Binding-site contacts:
Ligand atom C1 contacts residue MET151 of chain 57.B at 4.2 Å (hydrophobic).
Ligand atom C5 contacts residue MET151 of chain 57.B at 4.1 Å (hydrophobic).
Ligand atom C4 contacts residue MET151 of chain 57.B at 3.5 Å (hydrophobic).
Ligand atom C5 contacts residue ASN154 of chain 57.B at 3.7 Å.
Ligand atom C7 contacts residue ASN154 of chain 57.B at 3.4 Å.
Ligand atom O7 contacts residue ASN154 of chain 57.B at 4.3 Å.
Ligand atom C3 contacts residue MET151 of chain 57.B at 4.1 Å (hydrophobic).
Ligand atom C2 contacts residue ASN154 of chain 57.B at 2.5 Å.
Ligand atom O5 contacts residue MET151 of chain 57.B at 3.7 Å.
Ligand atom C4 contacts residue ASN154 of chain 57.B at 4.2 Å.
Ligand atom O5 contacts residue ASN154 of chain 57.B at 2.4 Å (h-bond).
Ligand atom O4 contacts residue MET151 of chain 57.B at 4.4 Å.
Ligand atom N2 contacts residue ASN154 of chain 57.B at 2.9 Å.
Ligand atom C1 contacts residue ASN154 of chain 57.B at 1.4 Å.
Ligand atom C8 contacts residue ASN154 of chain 57.B at 3.0 Å.
Ligand atom C3 contacts residue ASN154 of chain 57.B at 3.9 Å.
Ligand atom O3 contacts residue MET151 of chain 57.B at 4.2 Å.
Ligand atom C2 contacts residue MET151 of chain 57.B at 4.0 Å (hydrophobic).

Sequence of chain 57.B:
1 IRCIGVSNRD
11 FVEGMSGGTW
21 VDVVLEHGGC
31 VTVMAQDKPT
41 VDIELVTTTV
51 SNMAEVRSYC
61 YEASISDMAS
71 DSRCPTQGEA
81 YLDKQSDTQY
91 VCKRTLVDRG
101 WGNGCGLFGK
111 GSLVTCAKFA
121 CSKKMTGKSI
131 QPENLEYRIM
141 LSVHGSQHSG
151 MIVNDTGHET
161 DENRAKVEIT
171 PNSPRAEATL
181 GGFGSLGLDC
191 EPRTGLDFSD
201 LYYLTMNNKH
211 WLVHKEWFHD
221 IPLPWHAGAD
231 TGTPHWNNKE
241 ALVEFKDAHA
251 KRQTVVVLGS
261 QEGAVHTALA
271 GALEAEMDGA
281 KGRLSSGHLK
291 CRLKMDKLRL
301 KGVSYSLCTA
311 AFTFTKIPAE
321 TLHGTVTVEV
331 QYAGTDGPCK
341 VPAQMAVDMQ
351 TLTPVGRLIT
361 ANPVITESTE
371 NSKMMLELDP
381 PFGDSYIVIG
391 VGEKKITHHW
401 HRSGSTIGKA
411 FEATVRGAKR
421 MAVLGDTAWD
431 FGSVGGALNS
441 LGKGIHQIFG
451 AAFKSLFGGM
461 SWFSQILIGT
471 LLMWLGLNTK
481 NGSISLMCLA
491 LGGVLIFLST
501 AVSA

The protein below binds the small molecule below.
Small molecule (SMILES): CC(=O)N[C@@H]1[C@@H](O)[C@H](O)[C@@H](CO)O[C@H]1O